Binding-site contacts:
Ligand atom O7 contacts residue ASN275 of chain 1.B at 4.0 Å.
Ligand atom O5 contacts residue LYS553 of chain 1.A at 3.4 Å.
Ligand atom O7 contacts residue ASN277 of chain 1.B at 4.2 Å.
Ligand atom C2 contacts residue GLU276 of chain 1.B at 4.0 Å.
Ligand atom C5 contacts residue ASN277 of chain 1.B at 3.7 Å.
Ligand atom C1 contacts residue ASN277 of chain 1.B at 1.4 Å.
Ligand atom C7 contacts residue GLU276 of chain 1.B at 3.8 Å.
Ligand atom C1 contacts residue GLU276 of chain 1.B at 4.1 Å.
Ligand atom C6 contacts residue LYS553 of chain 1.A at 3.6 Å.
Ligand atom C4 contacts residue ASN277 of chain 1.B at 4.2 Å.
Ligand atom N2 contacts residue GLU276 of chain 1.B at 3.0 Å (salt-bridge).
Ligand atom C3 contacts residue ASN277 of chain 1.B at 3.8 Å.
Ligand atom N2 contacts residue ASN277 of chain 1.B at 2.9 Å (h-bond).
Ligand atom C7 contacts residue ASN275 of chain 1.B at 3.9 Å.
Ligand atom O6 contacts residue LYS553 of chain 1.A at 3.3 Å.
Ligand atom C2 contacts residue ASN277 of chain 1.B at 2.5 Å.
Ligand atom C5 contacts residue LYS553 of chain 1.A at 4.0 Å.
Ligand atom C7 contacts residue ASN277 of chain 1.B at 3.7 Å.
Ligand atom C1 contacts residue LYS553 of chain 1.A at 4.3 Å.
Ligand atom O5 contacts residue ASN277 of chain 1.B at 2.4 Å (h-bond).
Ligand atom C8 contacts residue ASN275 of chain 1.B at 3.7 Å.
Ligand atom C3 contacts residue GLU276 of chain 1.B at 4.3 Å.
Ligand atom C8 contacts residue GLU276 of chain 1.B at 3.5 Å.

The small molecule below binds the protein below.
Small molecule (SMILES): CC(=O)N[C@@H]1[C@@H](O)[C@H](O)[C@@H](CO)O[C@H]1O

Sequence of chain 1.B:
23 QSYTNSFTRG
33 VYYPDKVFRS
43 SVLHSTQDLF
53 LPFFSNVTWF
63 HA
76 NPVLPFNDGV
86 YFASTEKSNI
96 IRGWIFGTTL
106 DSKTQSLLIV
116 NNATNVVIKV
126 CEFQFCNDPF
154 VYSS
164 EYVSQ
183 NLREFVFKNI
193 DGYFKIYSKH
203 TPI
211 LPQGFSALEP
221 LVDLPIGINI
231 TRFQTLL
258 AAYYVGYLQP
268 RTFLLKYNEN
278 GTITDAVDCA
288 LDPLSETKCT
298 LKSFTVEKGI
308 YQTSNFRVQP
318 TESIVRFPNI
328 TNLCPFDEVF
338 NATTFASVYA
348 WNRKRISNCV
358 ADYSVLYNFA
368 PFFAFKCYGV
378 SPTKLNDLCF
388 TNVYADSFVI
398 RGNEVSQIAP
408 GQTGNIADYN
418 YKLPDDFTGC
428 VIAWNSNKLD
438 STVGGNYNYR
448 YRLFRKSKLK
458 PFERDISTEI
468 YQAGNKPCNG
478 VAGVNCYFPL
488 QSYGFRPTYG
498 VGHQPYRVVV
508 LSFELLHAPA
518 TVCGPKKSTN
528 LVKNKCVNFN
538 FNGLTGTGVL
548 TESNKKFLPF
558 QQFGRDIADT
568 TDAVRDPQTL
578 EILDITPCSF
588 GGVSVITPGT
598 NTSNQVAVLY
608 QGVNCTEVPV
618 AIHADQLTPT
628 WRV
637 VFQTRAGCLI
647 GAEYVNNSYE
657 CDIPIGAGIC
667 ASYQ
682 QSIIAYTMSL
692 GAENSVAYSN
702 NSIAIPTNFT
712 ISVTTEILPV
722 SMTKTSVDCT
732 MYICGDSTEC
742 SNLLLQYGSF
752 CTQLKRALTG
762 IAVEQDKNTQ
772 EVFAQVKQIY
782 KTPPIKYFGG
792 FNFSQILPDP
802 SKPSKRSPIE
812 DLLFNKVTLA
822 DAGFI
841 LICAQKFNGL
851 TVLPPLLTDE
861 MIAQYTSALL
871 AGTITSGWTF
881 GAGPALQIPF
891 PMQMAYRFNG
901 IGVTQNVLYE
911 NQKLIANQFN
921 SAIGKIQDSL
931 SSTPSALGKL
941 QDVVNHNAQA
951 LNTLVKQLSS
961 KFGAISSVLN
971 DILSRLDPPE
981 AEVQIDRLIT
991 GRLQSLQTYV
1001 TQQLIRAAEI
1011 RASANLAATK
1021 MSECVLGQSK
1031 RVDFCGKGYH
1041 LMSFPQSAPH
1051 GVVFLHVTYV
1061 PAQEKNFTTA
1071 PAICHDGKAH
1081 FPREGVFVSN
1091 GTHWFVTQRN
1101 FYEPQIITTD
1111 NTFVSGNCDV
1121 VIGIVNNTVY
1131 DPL

Sequence of chain 1.A:
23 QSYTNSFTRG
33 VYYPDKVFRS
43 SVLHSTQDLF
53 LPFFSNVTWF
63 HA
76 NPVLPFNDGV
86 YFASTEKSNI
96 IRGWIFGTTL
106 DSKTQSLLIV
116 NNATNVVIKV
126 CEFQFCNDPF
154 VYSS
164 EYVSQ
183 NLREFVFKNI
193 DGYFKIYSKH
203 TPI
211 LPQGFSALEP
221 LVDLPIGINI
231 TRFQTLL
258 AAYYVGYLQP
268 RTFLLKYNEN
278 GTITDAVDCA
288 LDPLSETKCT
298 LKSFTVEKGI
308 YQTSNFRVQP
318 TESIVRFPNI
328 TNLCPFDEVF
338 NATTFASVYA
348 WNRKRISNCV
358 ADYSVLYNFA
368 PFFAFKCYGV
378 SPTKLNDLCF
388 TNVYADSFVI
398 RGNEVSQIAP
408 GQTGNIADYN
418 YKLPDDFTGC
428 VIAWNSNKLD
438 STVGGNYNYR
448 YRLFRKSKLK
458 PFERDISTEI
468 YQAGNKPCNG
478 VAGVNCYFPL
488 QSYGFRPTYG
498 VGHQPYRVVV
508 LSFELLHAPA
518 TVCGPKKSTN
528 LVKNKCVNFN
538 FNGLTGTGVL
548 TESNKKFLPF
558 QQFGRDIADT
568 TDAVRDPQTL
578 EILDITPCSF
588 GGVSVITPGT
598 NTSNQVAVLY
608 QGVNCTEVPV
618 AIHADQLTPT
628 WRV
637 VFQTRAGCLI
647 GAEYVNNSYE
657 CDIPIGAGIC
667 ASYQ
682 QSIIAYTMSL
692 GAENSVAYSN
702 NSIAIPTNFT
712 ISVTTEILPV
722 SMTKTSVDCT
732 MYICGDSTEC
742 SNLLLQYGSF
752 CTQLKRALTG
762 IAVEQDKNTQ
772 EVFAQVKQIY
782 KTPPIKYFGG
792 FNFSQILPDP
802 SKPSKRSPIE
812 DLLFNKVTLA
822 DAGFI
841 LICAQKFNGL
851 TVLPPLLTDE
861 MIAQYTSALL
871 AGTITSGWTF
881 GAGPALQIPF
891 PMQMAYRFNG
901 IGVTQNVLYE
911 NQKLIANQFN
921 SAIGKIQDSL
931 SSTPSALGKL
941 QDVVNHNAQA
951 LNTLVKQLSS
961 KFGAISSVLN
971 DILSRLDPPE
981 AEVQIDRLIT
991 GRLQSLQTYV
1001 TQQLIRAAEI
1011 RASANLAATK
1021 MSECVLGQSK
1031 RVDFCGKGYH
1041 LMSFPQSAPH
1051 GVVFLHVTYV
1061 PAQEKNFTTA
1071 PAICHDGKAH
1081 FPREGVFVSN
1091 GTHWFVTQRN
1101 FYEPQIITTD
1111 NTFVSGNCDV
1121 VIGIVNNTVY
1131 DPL